This protein binds this small molecule.
Small molecule (SMILES): OC[C@H]1N/C(=N\O)[C@H](O)[C@@H](O)[C@@H]1O

Sequence of chain 1.A:
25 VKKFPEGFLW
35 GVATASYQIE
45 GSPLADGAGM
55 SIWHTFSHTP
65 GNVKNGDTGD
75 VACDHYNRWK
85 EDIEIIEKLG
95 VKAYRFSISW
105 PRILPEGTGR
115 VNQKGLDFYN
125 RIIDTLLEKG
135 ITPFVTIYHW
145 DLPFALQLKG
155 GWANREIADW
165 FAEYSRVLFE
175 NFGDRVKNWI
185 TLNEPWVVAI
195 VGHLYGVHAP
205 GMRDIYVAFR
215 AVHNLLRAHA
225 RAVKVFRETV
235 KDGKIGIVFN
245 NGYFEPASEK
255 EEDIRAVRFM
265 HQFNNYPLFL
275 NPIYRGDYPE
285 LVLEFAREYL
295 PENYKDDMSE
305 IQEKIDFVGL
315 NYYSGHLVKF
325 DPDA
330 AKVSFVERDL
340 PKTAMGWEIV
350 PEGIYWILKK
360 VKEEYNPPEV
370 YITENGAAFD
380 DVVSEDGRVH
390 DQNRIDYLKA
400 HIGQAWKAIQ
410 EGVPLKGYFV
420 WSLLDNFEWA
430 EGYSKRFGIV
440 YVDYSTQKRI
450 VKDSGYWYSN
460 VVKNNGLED

Binding-site contacts:
Ligand atom C5 contacts residue GLU373 of chain 1.A at 3.5 Å.
Ligand atom C2 contacts residue GLU188 of chain 1.A at 3.8 Å.
Ligand atom C6 contacts residue PHE436 of chain 1.A at 3.5 Å (hydrophobic).
Ligand atom O2 contacts residue HIS143 of chain 1.A at 3.2 Å (h-bond).
Ligand atom C3 contacts residue HIS143 of chain 1.A at 3.8 Å.
Ligand atom C1 contacts residue GLU373 of chain 1.A at 2.9 Å.
Ligand atom O7 contacts residue TYR317 of chain 1.A at 3.2 Å.
Ligand atom N5 contacts residue TYR317 of chain 1.A at 3.2 Å (h-bond).
Ligand atom O4 contacts residue TRP420 of chain 1.A at 3.1 Å (h-bond).
Ligand atom O6 contacts residue TRP346 of chain 1.A at 3.4 Å.
Ligand atom O2 contacts residue GLU188 of chain 1.A at 3.6 Å.
Ligand atom C2 contacts residue HIS143 of chain 1.A at 3.9 Å.
Ligand atom C3 contacts residue GLN42 of chain 1.A at 3.8 Å.
Ligand atom C5 contacts residue TYR317 of chain 1.A at 3.3 Å (hydrophobic).
Ligand atom C4 contacts residue TRP428 of chain 1.A at 3.8 Å (hydrophobic).
Ligand atom C2 contacts residue GLU373 of chain 1.A at 3.2 Å.
Ligand atom O4 contacts residue GLN42 of chain 1.A at 3.0 Å (h-bond).
Ligand atom O6 contacts residue GLU427 of chain 1.A at 2.7 Å (salt-bridge).
Ligand atom O4 contacts residue TRP428 of chain 1.A at 3.7 Å.
Ligand atom O6 contacts residue PHE436 of chain 1.A at 3.8 Å.
Ligand atom C5 contacts residue TRP420 of chain 1.A at 3.8 Å (hydrophobic).
Ligand atom O3 contacts residue TRP420 of chain 1.A at 3.6 Å.
Ligand atom C3 contacts residue TRP420 of chain 1.A at 3.7 Å (hydrophobic).
Ligand atom N1 contacts residue GLU373 of chain 1.A at 3.3 Å (salt-bridge).
Ligand atom C6 contacts residue TYR317 of chain 1.A at 3.9 Å (hydrophobic).
Ligand atom C6 contacts residue GLU427 of chain 1.A at 3.4 Å.
Ligand atom N5 contacts residue GLU373 of chain 1.A at 3.1 Å (salt-bridge).
Ligand atom O3 contacts residue HIS143 of chain 1.A at 3.0 Å (h-bond).
Ligand atom C4 contacts residue GLU427 of chain 1.A at 3.6 Å.
Ligand atom O4 contacts residue GLU427 of chain 1.A at 2.7 Å (salt-bridge).
Ligand atom C3 contacts residue TRP428 of chain 1.A at 3.8 Å (hydrophobic).
Ligand atom N1 contacts residue GLU188 of chain 1.A at 2.6 Å (salt-bridge).
Ligand atom O2 contacts residue GLU373 of chain 1.A at 2.6 Å (salt-bridge).
Ligand atom O3 contacts residue TRP428 of chain 1.A at 2.9 Å (h-bond).
Ligand atom O3 contacts residue GLN42 of chain 1.A at 2.6 Å (h-bond).
Ligand atom C3 contacts residue GLU373 of chain 1.A at 3.5 Å.
Ligand atom C1 contacts residue GLU188 of chain 1.A at 3.7 Å.
Ligand atom O7 contacts residue GLU188 of chain 1.A at 2.7 Å (salt-bridge).
Ligand atom O2 contacts residue ASN187 of chain 1.A at 2.9 Å (h-bond).
Ligand atom C4 contacts residue TRP420 of chain 1.A at 3.9 Å (hydrophobic).